Binding-site contacts:
Ligand atom N5 contacts residue VAL67 of chain 1.H at 3.4 Å (h-bond).
Ligand atom C4 contacts residue THR58 of chain 1.H at 3.9 Å.
Ligand atom C5 contacts residue VAL67 of chain 1.H at 3.9 Å (hydrophobic).
Ligand atom C10 contacts residue VAL67 of chain 1.H at 3.2 Å (hydrophobic).
Ligand atom O10 contacts residue ASP66 of chain 1.H at 3.9 Å.
Ligand atom N5 contacts residue PRO69 of chain 1.H at 4.5 Å.
Ligand atom O1B contacts residue THR58 of chain 1.H at 3.5 Å.
Ligand atom O10 contacts residue PRO68 of chain 1.H at 4.5 Å.
Ligand atom C10 contacts residue PRO68 of chain 1.H at 4.2 Å (hydrophobic).
Ligand atom C11 contacts residue THR58 of chain 1.H at 3.8 Å.
Ligand atom C7 contacts residue THR58 of chain 1.H at 4.5 Å.
Ligand atom O10 contacts residue PRO65 of chain 1.H at 4.4 Å.
Ligand atom C4 contacts residue PRO69 of chain 1.H at 4.3 Å (hydrophobic).
Ligand atom C10 contacts residue ALA60 of chain 1.H at 4.1 Å (hydrophobic).
Ligand atom C10 contacts residue THR58 of chain 1.H at 3.9 Å.
Ligand atom C11 contacts residue HIS117 of chain 1.G at 4.2 Å.
Ligand atom C11 contacts residue ALA60 of chain 1.H at 3.8 Å (hydrophobic).
Ligand atom C5 contacts residue THR58 of chain 1.H at 3.7 Å.
Ligand atom C6 contacts residue THR58 of chain 1.H at 3.9 Å.
Ligand atom O8 contacts residue VAL59 of chain 1.H at 4.4 Å.
Ligand atom C9 contacts residue VAL59 of chain 1.H at 3.4 Å (hydrophobic).
Ligand atom O4 contacts residue PRO69 of chain 1.H at 4.1 Å.
Ligand atom O1A contacts residue THR58 of chain 1.H at 3.9 Å.
Ligand atom O8 contacts residue THR58 of chain 1.H at 3.9 Å.
Ligand atom O9 contacts residue VAL59 of chain 1.H at 4.3 Å.
Ligand atom O10 contacts residue VAL67 of chain 1.H at 3.0 Å (h-bond).
Ligand atom N5 contacts residue THR58 of chain 1.H at 3.0 Å (h-bond).
Ligand atom C9 contacts residue THR61 of chain 1.H at 4.3 Å.
Ligand atom C1 contacts residue THR58 of chain 1.H at 3.9 Å.
Ligand atom C11 contacts residue ASP66 of chain 1.H at 3.7 Å.
Ligand atom C7 contacts residue VAL59 of chain 1.H at 4.0 Å (hydrophobic).
Ligand atom O10 contacts residue ALA60 of chain 1.H at 3.8 Å.
Ligand atom C11 contacts residue VAL59 of chain 1.H at 4.3 Å (hydrophobic).
Ligand atom C11 contacts residue PRO68 of chain 1.H at 3.7 Å (hydrophobic).
Ligand atom O4 contacts residue VAL67 of chain 1.H at 2.6 Å (h-bond).
Ligand atom C11 contacts residue VAL67 of chain 1.H at 3.5 Å (hydrophobic).
Ligand atom C4 contacts residue VAL67 of chain 1.H at 3.6 Å (hydrophobic).
Ligand atom C8 contacts residue VAL59 of chain 1.H at 4.1 Å (hydrophobic).

Sequence of chain 1.H:
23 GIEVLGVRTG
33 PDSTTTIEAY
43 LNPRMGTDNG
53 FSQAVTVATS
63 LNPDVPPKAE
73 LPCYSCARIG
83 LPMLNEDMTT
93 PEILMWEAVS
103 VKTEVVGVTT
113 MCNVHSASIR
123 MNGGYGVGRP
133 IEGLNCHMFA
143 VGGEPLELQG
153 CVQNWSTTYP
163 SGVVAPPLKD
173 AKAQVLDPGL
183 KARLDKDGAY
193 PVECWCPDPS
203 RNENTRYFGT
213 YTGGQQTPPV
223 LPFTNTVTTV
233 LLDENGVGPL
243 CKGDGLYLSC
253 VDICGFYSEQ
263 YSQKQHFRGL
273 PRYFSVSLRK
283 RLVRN

The small molecule below binds the protein below.
Small molecule (SMILES): CO[C@]1(C(=O)O)C[C@H](O)[C@@H](NC(C)=O)[C@H]([C@H](O)[C@H](O)CO)O1

Sequence of chain 1.G:
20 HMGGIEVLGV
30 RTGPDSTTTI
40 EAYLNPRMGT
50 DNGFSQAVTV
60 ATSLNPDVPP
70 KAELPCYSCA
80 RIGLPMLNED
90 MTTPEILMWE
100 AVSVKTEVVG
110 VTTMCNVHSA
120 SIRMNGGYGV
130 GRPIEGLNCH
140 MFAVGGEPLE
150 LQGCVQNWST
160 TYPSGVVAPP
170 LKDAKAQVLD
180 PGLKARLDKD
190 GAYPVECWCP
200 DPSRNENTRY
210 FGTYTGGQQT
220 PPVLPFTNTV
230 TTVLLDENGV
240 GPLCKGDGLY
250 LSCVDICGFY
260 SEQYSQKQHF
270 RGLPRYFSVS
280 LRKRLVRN